Binding-site contacts:
Ligand atom O2' contacts residue ARG495 of chain 1.A at 3.5 Å (salt-bridge).
Ligand atom O2' contacts residue GLU354 of chain 1.A at 3.3 Å (salt-bridge).
Ligand atom O3' contacts residue GLU389 of chain 1.A at 2.8 Å (salt-bridge).
Ligand atom O4' contacts residue LEU540 of chain 1.B at 3.3 Å.
Ligand atom N3 contacts residue ARG417 of chain 1.A at 3.3 Å (salt-bridge).
Ligand atom O4' contacts residue ASP247 of chain 1.A at 3.4 Å (salt-bridge).
Ligand atom O4 contacts residue PRO419 of chain 1.A at 3.3 Å.
Ligand atom O3' contacts residue ARG495 of chain 1.A at 3.1 Å (salt-bridge).
Ligand atom O2' contacts residue TRP352 of chain 1.A at 2.6 Å (h-bond).
Ligand atom O2' contacts residue GLU389 of chain 1.A at 3.2 Å (salt-bridge).
Ligand atom OP1 contacts residue ARG544 of chain 1.B at 3.3 Å.
Ligand atom O2' contacts residue ILE353 of chain 1.A at 3.5 Å (h-bond).
Ligand atom OP1 contacts residue ARG397 of chain 1.A at 2.7 Å (salt-bridge).
Ligand atom O2' contacts residue GLU389 of chain 1.A at 3.4 Å (salt-bridge).
Ligand atom O2 contacts residue THR416 of chain 1.A at 3.2 Å.
Ligand atom O2 contacts residue ARG495 of chain 1.A at 3.4 Å (salt-bridge).
Ligand atom O2 contacts residue GLU389 of chain 1.A at 3.4 Å.
Ligand atom C1' contacts residue HIS531 of chain 1.B at 3.5 Å.
Ligand atom N4 contacts residue THR396 of chain 1.A at 3.1 Å.
Ligand atom N4 contacts residue GLN392 of chain 1.A at 3.0 Å (h-bond).
Ligand atom O2 contacts residue HIS531 of chain 1.B at 2.4 Å (h-bond).
Ligand atom C2 contacts residue HIS531 of chain 1.B at 3.5 Å.
Ligand atom O4 contacts residue ASP418 of chain 1.A at 3.2 Å.
Ligand atom O2 contacts residue TRP352 of chain 1.A at 3.4 Å.
Ligand atom N3 contacts residue TRP352 of chain 1.A at 3.2 Å.
Ligand atom O2' contacts residue PHE284 of chain 1.A at 3.6 Å.
Ligand atom C4 contacts residue ARG417 of chain 1.A at 3.5 Å.
Ligand atom N7 contacts residue THR246 of chain 1.A at 3.4 Å (h-bond).
Ligand atom C2 contacts residue TYR535 of chain 1.B at 3.4 Å (hydrophobic).
Ligand atom N4 contacts residue TYR535 of chain 1.B at 3.5 Å.
Ligand atom C5' contacts residue ASP247 of chain 1.A at 3.3 Å.
Ligand atom O2' contacts residue GLY541 of chain 1.B at 3.2 Å.
Ligand atom N3 contacts residue ARG417 of chain 1.A at 3.2 Å (salt-bridge).
Ligand atom N3 contacts residue TYR535 of chain 1.B at 3.5 Å.
Ligand atom O4 contacts residue ASP350 of chain 1.A at 3.2 Å (salt-bridge).
Ligand atom O2 contacts residue LEU540 of chain 1.B at 3.4 Å.
Ligand atom C4 contacts residue TYR535 of chain 1.B at 3.4 Å (hydrophobic).
Ligand atom C2 contacts residue TRP352 of chain 1.A at 3.5 Å (hydrophobic).
Ligand atom O2' contacts residue VAL542 of chain 1.B at 3.0 Å (h-bond).
Ligand atom C4' contacts residue ASP247 of chain 1.A at 3.6 Å.

Sequence of chain 1.A:
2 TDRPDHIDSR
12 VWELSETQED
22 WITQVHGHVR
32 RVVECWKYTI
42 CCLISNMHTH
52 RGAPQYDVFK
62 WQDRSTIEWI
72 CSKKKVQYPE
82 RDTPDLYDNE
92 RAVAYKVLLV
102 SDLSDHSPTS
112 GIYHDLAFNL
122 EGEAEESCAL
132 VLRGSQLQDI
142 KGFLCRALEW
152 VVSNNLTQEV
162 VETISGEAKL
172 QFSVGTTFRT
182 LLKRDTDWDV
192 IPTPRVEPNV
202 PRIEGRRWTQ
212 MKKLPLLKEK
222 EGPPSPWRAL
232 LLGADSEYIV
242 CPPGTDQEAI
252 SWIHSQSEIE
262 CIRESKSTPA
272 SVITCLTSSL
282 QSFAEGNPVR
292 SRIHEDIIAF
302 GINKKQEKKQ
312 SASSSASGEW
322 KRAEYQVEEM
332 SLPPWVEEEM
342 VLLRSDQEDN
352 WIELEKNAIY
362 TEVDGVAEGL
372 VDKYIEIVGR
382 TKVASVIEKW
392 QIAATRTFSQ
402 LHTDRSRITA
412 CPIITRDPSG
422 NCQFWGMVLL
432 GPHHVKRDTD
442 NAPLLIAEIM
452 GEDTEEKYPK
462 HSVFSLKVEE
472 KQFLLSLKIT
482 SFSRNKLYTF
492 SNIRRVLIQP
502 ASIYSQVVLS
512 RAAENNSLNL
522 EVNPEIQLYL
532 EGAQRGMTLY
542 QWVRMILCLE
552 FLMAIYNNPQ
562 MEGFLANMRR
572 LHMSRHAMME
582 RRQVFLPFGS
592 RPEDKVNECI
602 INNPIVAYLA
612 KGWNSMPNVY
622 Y

The protein below binds the small molecule below.
Small molecule (SMILES): Nc1ccn([C@@H]2O[C@H](CO[P](=O)(O)O[C@H]3[C@@H](O)[C@H](n4cnc5c(=O)nc(N)[nH]c54)O[C@@H]3CO[P](=O)(O)O[C@H]3[C@@H](O)[C@H](n4ccc(=O)[nH]c4=O)O[C@@H]3COP(=O)=O)[C@@H](O[P](=O)(O)OC[C@H]3O[C@@H](n4ccc(=O)[nH]c4=O)[C@H](O)[C@@H]3O)[C@H]2O)c(=O)n1

Sequence of chain 1.B:
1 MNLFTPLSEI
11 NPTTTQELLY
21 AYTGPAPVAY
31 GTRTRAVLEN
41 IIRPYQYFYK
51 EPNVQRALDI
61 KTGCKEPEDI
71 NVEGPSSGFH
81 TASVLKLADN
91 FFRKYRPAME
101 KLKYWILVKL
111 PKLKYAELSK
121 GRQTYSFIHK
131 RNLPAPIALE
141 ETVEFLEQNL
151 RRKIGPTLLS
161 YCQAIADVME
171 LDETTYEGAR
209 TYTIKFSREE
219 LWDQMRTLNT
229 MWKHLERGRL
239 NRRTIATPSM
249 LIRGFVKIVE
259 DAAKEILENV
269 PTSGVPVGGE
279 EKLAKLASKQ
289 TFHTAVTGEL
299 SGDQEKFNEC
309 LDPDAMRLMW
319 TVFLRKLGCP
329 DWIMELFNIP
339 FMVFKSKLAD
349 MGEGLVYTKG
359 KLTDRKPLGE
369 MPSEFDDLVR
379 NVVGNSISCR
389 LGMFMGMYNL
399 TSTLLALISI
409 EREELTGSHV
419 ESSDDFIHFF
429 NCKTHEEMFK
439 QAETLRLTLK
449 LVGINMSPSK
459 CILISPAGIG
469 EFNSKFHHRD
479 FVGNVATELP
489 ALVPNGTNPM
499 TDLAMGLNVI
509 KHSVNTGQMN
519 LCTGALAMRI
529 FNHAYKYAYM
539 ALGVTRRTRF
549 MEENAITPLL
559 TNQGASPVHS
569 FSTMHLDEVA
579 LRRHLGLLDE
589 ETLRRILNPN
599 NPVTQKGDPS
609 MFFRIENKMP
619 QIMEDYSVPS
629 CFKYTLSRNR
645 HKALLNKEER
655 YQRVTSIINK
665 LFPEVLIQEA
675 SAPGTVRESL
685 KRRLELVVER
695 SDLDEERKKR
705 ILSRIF